Sequence of chain 1.A:
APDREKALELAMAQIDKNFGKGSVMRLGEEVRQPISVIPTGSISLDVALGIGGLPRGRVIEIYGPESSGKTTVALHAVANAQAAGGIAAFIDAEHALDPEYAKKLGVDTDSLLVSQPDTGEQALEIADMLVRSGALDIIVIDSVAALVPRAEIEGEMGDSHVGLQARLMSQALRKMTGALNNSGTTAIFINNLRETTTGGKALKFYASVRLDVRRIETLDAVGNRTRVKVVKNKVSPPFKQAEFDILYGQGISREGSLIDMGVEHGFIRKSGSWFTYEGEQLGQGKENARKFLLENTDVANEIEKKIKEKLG

This small molecule binds to this protein.
Small molecule (SMILES): Nc1ncnc2c1ncn2[C@H]1C[C@H](O)[C@@H](CO[P](=O)(O)O[P](=O)(O)OP(=O)(O)O)O1

Binding-site contacts:
Ligand atom PB contacts residue SER71 of chain 1.A at 3.6 Å.
Ligand atom O4' contacts residue TYR105 of chain 1.A at 3.6 Å.
Ligand atom N9 contacts residue TYR105 of chain 1.A at 3.6 Å.
Ligand atom O3G contacts residue GLU70 of chain 1.A at 3.4 Å.
Ligand atom O1G contacts residue LYS74 of chain 1.A at 2.5 Å (salt-bridge).
Ligand atom O1G contacts residue THR75 of chain 1.A at 3.3 Å (h-bond).
Ligand atom C8 contacts residue TYR105 of chain 1.A at 3.4 Å (hydrophobic).
Ligand atom N7 contacts residue TYR105 of chain 1.A at 3.6 Å.
Ligand atom O4' contacts residue THR76 of chain 1.A at 3.3 Å (h-bond).
Ligand atom C5' contacts residue SER71 of chain 1.A at 3.6 Å.
Ligand atom O2B contacts residue SER71 of chain 1.A at 3.3 Å (h-bond).
Ligand atom O2B contacts residue GLY73 of chain 1.A at 2.7 Å (h-bond).
Ligand atom PG contacts residue ASN196 of chain 1.A at 3.8 Å.
Ligand atom O3' contacts residue ASN242 of chain 1.A at 3.3 Å (h-bond).
Ligand atom O2B contacts residue PRO69 of chain 1.A at 3.6 Å.
Ligand atom O3G contacts residue SER71 of chain 1.A at 3.8 Å.
Ligand atom PB contacts residue SER72 of chain 1.A at 3.5 Å.
Ligand atom O1B contacts residue LYS74 of chain 1.A at 2.6 Å (salt-bridge).
Ligand atom O1B contacts residue GLY73 of chain 1.A at 3.3 Å.
Ligand atom PB contacts residue LYS74 of chain 1.A at 3.3 Å.
Ligand atom PG contacts residue LYS74 of chain 1.A at 3.2 Å.
Ligand atom O2B contacts residue SER72 of chain 1.A at 2.5 Å (h-bond).
Ligand atom O1B contacts residue THR75 of chain 1.A at 2.4 Å (h-bond).
Ligand atom C1' contacts residue TYR105 of chain 1.A at 3.6 Å (hydrophobic).
Ligand atom O3G contacts residue LYS74 of chain 1.A at 2.8 Å (salt-bridge).
Ligand atom O3A contacts residue SER71 of chain 1.A at 3.3 Å.
Ligand atom O2G contacts residue THR75 of chain 1.A at 3.5 Å (h-bond).
Ligand atom O2A contacts residue THR76 of chain 1.A at 2.5 Å (h-bond).
Ligand atom C5' contacts residue GLY73 of chain 1.A at 3.7 Å.
Ligand atom O3A contacts residue SER72 of chain 1.A at 3.4 Å (h-bond).
Ligand atom N6 contacts residue ASP102 of chain 1.A at 3.0 Å (salt-bridge).
Ligand atom O3B contacts residue SER71 of chain 1.A at 3.1 Å (h-bond).
Ligand atom O3A contacts residue GLY73 of chain 1.A at 2.8 Å (h-bond).
Ligand atom O3' contacts residue ARG229 of chain 1.A at 3.1 Å (salt-bridge).
Ligand atom O2B contacts residue LYS74 of chain 1.A at 3.2 Å (salt-bridge).
Ligand atom N3 contacts residue GLY267 of chain 1.A at 3.4 Å (h-bond).
Ligand atom PB contacts residue GLY73 of chain 1.A at 3.2 Å.
Ligand atom O2A contacts residue GLY73 of chain 1.A at 3.2 Å.
Ligand atom C2 contacts residue GLY267 of chain 1.A at 3.7 Å.
Ligand atom O3G contacts residue ASN196 of chain 1.A at 2.6 Å (h-bond).